Binding-site contacts:
Ligand atom C5 contacts residue ASN1134 of chain 1.A at 3.6 Å.
Ligand atom O7 contacts residue ASN1134 of chain 1.A at 3.4 Å (h-bond).
Ligand atom C7 contacts residue ASN1134 of chain 1.A at 3.4 Å.
Ligand atom C1 contacts residue ASN1134 of chain 1.A at 1.4 Å.
Ligand atom C3 contacts residue ASN1134 of chain 1.A at 3.8 Å.
Ligand atom O5 contacts residue ASN1134 of chain 1.A at 2.3 Å (h-bond).
Ligand atom C2 contacts residue ASN1134 of chain 1.A at 2.4 Å.
Ligand atom N2 contacts residue ASN1134 of chain 1.A at 2.9 Å (h-bond).
Ligand atom C4 contacts residue ASN1134 of chain 1.A at 4.2 Å.

The small molecule below binds the protein below.
Small molecule (SMILES): CC(=O)N[C@H]1[C@H](O[C@H]2[C@H](O)[C@@H](NC(C)=O)CO[C@@H]2CO)O[C@H](CO)[C@@H](O)[C@@H]1O

Sequence of chain 1.A:
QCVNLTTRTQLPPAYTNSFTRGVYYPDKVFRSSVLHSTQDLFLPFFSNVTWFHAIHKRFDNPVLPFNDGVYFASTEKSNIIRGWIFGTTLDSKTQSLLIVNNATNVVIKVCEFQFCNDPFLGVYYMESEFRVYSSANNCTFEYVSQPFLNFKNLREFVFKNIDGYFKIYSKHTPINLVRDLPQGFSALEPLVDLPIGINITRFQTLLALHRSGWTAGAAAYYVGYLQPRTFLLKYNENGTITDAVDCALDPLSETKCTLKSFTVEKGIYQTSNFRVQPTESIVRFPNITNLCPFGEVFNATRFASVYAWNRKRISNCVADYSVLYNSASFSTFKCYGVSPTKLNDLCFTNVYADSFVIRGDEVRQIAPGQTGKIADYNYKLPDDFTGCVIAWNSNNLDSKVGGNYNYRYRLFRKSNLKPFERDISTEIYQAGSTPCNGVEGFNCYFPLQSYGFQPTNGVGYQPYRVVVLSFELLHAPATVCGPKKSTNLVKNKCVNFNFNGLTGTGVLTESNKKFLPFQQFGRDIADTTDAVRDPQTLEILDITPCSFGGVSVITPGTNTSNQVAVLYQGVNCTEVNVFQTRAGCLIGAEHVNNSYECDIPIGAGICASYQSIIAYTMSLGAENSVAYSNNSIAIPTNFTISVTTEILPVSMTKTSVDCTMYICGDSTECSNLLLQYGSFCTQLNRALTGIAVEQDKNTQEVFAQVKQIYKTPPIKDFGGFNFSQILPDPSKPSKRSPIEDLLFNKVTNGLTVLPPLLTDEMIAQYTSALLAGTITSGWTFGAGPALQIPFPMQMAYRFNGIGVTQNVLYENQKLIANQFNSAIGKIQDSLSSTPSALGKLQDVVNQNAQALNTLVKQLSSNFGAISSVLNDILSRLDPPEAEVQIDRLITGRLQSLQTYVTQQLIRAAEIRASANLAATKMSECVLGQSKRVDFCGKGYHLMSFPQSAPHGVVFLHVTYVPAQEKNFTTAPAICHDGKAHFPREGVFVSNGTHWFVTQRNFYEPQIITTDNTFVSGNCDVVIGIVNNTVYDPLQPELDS